Sequence of chain 39.B:
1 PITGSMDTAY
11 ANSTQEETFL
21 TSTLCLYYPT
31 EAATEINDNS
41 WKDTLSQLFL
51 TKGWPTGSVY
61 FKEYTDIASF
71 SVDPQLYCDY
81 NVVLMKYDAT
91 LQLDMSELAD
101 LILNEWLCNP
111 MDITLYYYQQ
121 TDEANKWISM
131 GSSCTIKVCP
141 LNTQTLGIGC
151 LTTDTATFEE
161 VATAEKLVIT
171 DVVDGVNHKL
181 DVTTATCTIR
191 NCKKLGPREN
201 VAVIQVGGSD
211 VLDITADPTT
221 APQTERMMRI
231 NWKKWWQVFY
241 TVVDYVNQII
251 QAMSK

Binding-site contacts:
Ligand atom C5 contacts residue ASN12 of chain 39.B at 4.1 Å.
Ligand atom N2 contacts residue ASN12 of chain 39.B at 3.8 Å.
Ligand atom C1 contacts residue ASN12 of chain 39.B at 2.2 Å.
Ligand atom O7 contacts residue ASN12 of chain 39.B at 3.7 Å.
Ligand atom C2 contacts residue ASN12 of chain 39.B at 3.2 Å.
Ligand atom O5 contacts residue ASN12 of chain 39.B at 2.7 Å (h-bond).
Ligand atom C7 contacts residue ASN12 of chain 39.B at 3.9 Å.

The protein below binds the small molecule below.
Small molecule (SMILES): CC(=O)N[C@H]1[C@H](O[C@H]2[C@H](O)[C@@H](NC(C)=O)CO[C@@H]2CO)O[C@H](CO)[C@@H](O)[C@@H]1O